Sequence of chain 1.B:
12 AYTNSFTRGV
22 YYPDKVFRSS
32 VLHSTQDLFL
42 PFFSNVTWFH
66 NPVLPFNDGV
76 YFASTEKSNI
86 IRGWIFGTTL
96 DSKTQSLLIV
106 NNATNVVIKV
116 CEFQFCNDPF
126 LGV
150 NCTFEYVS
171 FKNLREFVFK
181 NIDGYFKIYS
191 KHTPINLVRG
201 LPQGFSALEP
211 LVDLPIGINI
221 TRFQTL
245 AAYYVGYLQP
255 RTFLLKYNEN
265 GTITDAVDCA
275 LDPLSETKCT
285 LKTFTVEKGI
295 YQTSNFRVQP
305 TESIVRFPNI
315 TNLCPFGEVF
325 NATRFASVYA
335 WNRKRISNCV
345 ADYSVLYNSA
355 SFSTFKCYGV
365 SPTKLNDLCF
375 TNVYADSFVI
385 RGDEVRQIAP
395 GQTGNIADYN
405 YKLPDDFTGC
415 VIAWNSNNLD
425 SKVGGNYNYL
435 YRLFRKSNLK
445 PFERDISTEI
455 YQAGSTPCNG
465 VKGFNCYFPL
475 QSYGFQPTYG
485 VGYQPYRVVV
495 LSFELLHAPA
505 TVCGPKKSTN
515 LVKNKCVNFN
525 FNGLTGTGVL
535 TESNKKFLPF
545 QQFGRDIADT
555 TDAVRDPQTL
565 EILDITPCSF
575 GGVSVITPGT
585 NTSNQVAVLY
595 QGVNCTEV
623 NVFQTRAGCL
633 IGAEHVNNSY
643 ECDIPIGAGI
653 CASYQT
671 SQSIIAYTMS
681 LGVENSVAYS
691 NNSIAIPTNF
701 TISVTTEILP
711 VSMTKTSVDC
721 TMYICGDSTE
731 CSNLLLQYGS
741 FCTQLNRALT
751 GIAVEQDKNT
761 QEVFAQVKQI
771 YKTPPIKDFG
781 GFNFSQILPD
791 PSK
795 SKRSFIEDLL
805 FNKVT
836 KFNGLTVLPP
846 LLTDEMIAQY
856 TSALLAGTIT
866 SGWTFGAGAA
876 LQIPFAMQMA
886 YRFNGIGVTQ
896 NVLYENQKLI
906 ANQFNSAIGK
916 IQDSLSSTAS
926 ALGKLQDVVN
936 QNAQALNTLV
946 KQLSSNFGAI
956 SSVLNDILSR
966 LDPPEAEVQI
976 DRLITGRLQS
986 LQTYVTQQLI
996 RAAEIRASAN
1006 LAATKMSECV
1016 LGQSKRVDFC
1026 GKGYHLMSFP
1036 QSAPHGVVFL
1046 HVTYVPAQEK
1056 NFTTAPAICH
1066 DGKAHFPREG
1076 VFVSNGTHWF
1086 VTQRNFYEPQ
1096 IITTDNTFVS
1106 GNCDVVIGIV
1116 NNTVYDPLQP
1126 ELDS

The protein below binds the small molecule below.
Small molecule (SMILES): CC(=O)N[C@@H]1[C@@H](O)[C@H](O)[C@@H](CO)O[C@H]1O

Binding-site contacts:
Ligand atom O5 contacts residue ASN783 of chain 1.B at 2.4 Å (h-bond).
Ligand atom C2 contacts residue ASN783 of chain 1.B at 2.4 Å.
Ligand atom C6 contacts residue SER785 of chain 1.B at 3.8 Å.
Ligand atom C8 contacts residue ASN783 of chain 1.B at 3.7 Å.
Ligand atom C7 contacts residue ASN783 of chain 1.B at 3.3 Å.
Ligand atom C1 contacts residue SER785 of chain 1.B at 3.5 Å.
Ligand atom O6 contacts residue SER785 of chain 1.B at 2.9 Å (h-bond).
Ligand atom O7 contacts residue ASN783 of chain 1.B at 3.8 Å.
Ligand atom C3 contacts residue ASN783 of chain 1.B at 3.8 Å.
Ligand atom O6 contacts residue GLN786 of chain 1.B at 2.9 Å (h-bond).
Ligand atom O5 contacts residue SER785 of chain 1.B at 3.1 Å (h-bond).
Ligand atom C1 contacts residue ASN783 of chain 1.B at 1.4 Å.
Ligand atom C6 contacts residue GLN786 of chain 1.B at 3.9 Å.
Ligand atom N2 contacts residue ASN783 of chain 1.B at 2.9 Å (h-bond).
Ligand atom C4 contacts residue ASN783 of chain 1.B at 4.2 Å.
Ligand atom C5 contacts residue SER785 of chain 1.B at 3.5 Å.
Ligand atom C5 contacts residue ASN783 of chain 1.B at 3.6 Å.